Sequence of chain 12.C:
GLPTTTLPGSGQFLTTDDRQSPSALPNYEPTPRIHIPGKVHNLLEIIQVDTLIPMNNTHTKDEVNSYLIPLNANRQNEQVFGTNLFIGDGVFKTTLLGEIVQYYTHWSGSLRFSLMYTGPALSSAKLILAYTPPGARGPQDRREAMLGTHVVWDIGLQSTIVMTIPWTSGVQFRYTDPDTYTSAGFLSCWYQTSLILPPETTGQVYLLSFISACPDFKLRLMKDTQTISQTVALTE

A protein and the small-molecule ligand that binds it are described below.
Small molecule (SMILES): Cc1cc(CCCCCCCOc2ccc(C3=N[C@@H](C)CO3)cc2Cl)on1

Sequence of chain 13.C:
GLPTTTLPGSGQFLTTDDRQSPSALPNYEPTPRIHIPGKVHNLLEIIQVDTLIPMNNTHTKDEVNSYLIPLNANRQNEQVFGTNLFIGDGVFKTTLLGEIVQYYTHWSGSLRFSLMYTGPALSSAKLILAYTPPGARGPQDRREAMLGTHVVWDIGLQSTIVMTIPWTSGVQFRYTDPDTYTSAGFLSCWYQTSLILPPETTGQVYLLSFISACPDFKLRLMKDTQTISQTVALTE

Sequence of chain 12.A:
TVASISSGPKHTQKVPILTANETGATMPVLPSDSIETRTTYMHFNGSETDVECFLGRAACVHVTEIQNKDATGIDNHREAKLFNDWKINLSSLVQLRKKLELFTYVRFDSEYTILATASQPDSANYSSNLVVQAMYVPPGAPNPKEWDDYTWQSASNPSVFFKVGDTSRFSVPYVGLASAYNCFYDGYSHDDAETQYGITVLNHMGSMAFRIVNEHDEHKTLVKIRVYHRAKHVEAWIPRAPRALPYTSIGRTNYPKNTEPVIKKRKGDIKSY

Binding-site contacts:
Ligand atom C6C contacts residue VAL191 of chain 12.A at 3.3 Å (hydrophobic).
Ligand atom C31 contacts residue SER175 of chain 12.A at 3.5 Å.
Ligand atom O1 contacts residue TYR152 of chain 12.A at 3.9 Å.
Ligand atom C5A contacts residue VAL122 of chain 12.A at 3.9 Å (hydrophobic).
Ligand atom C3B contacts residue TYR197 of chain 12.A at 3.3 Å (hydrophobic).
Ligand atom N2 contacts residue PRO174 of chain 12.A at 3.7 Å.
Ligand atom O1 contacts residue ALA24 of chain 12.C at 3.4 Å.
Ligand atom CL1 contacts residue MET221 of chain 12.A at 3.8 Å.
Ligand atom O1B contacts residue MET221 of chain 12.A at 3.8 Å.
Ligand atom N2 contacts residue ALA24 of chain 12.C at 3.1 Å.
Ligand atom C3 contacts residue PRO174 of chain 12.A at 3.7 Å (hydrophobic).
Ligand atom C2C contacts residue VAL188 of chain 12.A at 2.8 Å (hydrophobic).
Ligand atom C4 contacts residue TYR152 of chain 12.A at 3.7 Å (hydrophobic).
Ligand atom C3 contacts residue PHE186 of chain 12.A at 3.9 Å (hydrophobic).
Ligand atom CL1 contacts residue ASN105 of chain 12.A at 3.3 Å.
Ligand atom C4C contacts residue TYR152 of chain 12.A at 3.9 Å (hydrophobic).
Ligand atom C4 contacts residue PHE186 of chain 12.A at 3.7 Å (hydrophobic).
Ligand atom C4B contacts residue LEU106 of chain 12.A at 3.7 Å (hydrophobic).
Ligand atom C3B contacts residue LEU106 of chain 12.A at 3.8 Å (hydrophobic).
Ligand atom C5 contacts residue PHE186 of chain 12.A at 3.7 Å (hydrophobic).
Ligand atom C3C contacts residue VAL188 of chain 12.A at 3.3 Å (hydrophobic).
Ligand atom CM1 contacts residue CYS199 of chain 12.A at 3.8 Å (hydrophobic).
Ligand atom O1A contacts residue VAL122 of chain 12.A at 4.0 Å.
Ligand atom N3A contacts residue ASN219 of chain 12.A at 3.4 Å (h-bond).
Ligand atom C31 contacts residue VAL176 of chain 12.A at 3.3 Å (hydrophobic).
Ligand atom CL1 contacts residue ILE104 of chain 12.A at 3.6 Å.
Ligand atom C7C contacts residue TYR128 of chain 12.A at 3.5 Å (hydrophobic).
Ligand atom O1 contacts residue VAL188 of chain 12.A at 3.8 Å.
Ligand atom C31 contacts residue PRO174 of chain 12.A at 3.3 Å (hydrophobic).
Ligand atom C1C contacts residue TYR152 of chain 12.A at 3.9 Å (hydrophobic).
Ligand atom C5C contacts residue TYR128 of chain 12.A at 3.7 Å (hydrophobic).
Ligand atom C3C contacts residue TYR128 of chain 12.A at 3.6 Å (hydrophobic).
Ligand atom O1 contacts residue PHE186 of chain 12.A at 3.8 Å.
Ligand atom C5A contacts residue CYS199 of chain 12.A at 3.9 Å (hydrophobic).
Ligand atom C2B contacts residue TYR197 of chain 12.A at 3.3 Å (hydrophobic).
Ligand atom C31 contacts residue ALA150 of chain 12.A at 3.5 Å (hydrophobic).
Ligand atom C5C contacts residue ILE104 of chain 12.A at 4.0 Å (hydrophobic).
Ligand atom N2 contacts residue PHE186 of chain 12.A at 4.0 Å.
Ligand atom C5 contacts residue TYR152 of chain 12.A at 3.6 Å (hydrophobic).
Ligand atom C4A contacts residue ASN198 of chain 12.A at 3.9 Å.